The protein below binds the small molecule below.
Small molecule (SMILES): C[C@@H]1N[C@@H]1C(=O)O

Sequence of chain 1.Y:
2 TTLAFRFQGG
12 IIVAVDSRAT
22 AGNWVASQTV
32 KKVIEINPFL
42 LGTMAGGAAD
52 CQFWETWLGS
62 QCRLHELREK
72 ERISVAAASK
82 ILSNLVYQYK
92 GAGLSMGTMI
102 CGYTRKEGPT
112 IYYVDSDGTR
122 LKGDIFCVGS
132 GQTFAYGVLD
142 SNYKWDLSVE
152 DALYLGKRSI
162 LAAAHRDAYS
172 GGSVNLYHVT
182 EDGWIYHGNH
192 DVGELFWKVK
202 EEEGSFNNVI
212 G

Binding-site contacts:
Ligand atom C2 contacts residue ARG19 of chain 1.Y at 4.5 Å.
Ligand atom C2 contacts residue SER131 of chain 1.Y at 3.9 Å.
Ligand atom C contacts residue ASP168 of chain 1.Y at 4.5 Å.
Ligand atom N6 contacts residue SER131 of chain 1.Y at 2.9 Å (h-bond).
Ligand atom O contacts residue SER131 of chain 1.Y at 2.9 Å (h-bond).
Ligand atom C contacts residue GLY132 of chain 1.Y at 4.2 Å.
Ligand atom O contacts residue GLY132 of chain 1.Y at 3.2 Å (h-bond).
Ligand atom C contacts residue GLY130 of chain 1.Y at 4.3 Å.
Ligand atom C contacts residue SER171 of chain 1.Y at 3.1 Å.
Ligand atom C7 contacts residue GLY130 of chain 1.Y at 4.2 Å.
Ligand atom N6 contacts residue TYR170 of chain 1.Y at 2.7 Å (h-bond).
Ligand atom C2 contacts residue LYS33 of chain 1.Y at 3.3 Å.
Ligand atom N6 contacts residue THR2 of chain 1.Y at 3.7 Å.
Ligand atom C2 contacts residue SER171 of chain 1.Y at 3.3 Å.
Ligand atom C5 contacts residue SER131 of chain 1.Y at 3.8 Å.
Ligand atom C contacts residue ASP17 of chain 1.Y at 3.5 Å.
Ligand atom C7 contacts residue SER131 of chain 1.Y at 4.0 Å.
Ligand atom O contacts residue THR2 of chain 1.Y at 2.3 Å (h-bond).
Ligand atom C contacts residue LYS33 of chain 1.Y at 4.2 Å.
Ligand atom C2 contacts residue TYR170 of chain 1.Y at 3.5 Å (hydrophobic).
Ligand atom O contacts residue ASP168 of chain 1.Y at 4.0 Å.
Ligand atom O contacts residue GLY130 of chain 1.Y at 3.4 Å.
Ligand atom O contacts residue SER171 of chain 1.Y at 3.3 Å (h-bond).
Ligand atom N6 contacts residue LYS33 of chain 1.Y at 4.2 Å.
Ligand atom C contacts residue THR2 of chain 1.Y at 1.3 Å.
Ligand atom C5 contacts residue ARG19 of chain 1.Y at 4.4 Å.
Ligand atom N6 contacts residue SER171 of chain 1.Y at 3.5 Å (h-bond).
Ligand atom C5 contacts residue TYR170 of chain 1.Y at 3.9 Å (hydrophobic).
Ligand atom C7 contacts residue LYS33 of chain 1.Y at 4.2 Å.
Ligand atom C5 contacts residue SER171 of chain 1.Y at 4.5 Å.
Ligand atom C5 contacts residue LYS33 of chain 1.Y at 3.4 Å.
Ligand atom C7 contacts residue THR2 of chain 1.Y at 4.1 Å.
Ligand atom C2 contacts residue THR2 of chain 1.Y at 2.4 Å.
Ligand atom C contacts residue SER131 of chain 1.Y at 3.9 Å.
Ligand atom C5 contacts residue ASP17 of chain 1.Y at 4.4 Å.
Ligand atom C2 contacts residue ASP17 of chain 1.Y at 3.4 Å.
Ligand atom C5 contacts residue THR2 of chain 1.Y at 3.5 Å.
Ligand atom N6 contacts residue ASP168 of chain 1.Y at 4.1 Å.
Ligand atom O contacts residue VAL129 of chain 1.Y at 4.4 Å.